Binding-site contacts:
Ligand atom C03 contacts residue ASP45 of chain 4.A at 3.5 Å.
Ligand atom C05 contacts residue ALA162 of chain 4.A at 3.6 Å (hydrophobic).
Ligand atom N10 contacts residue PHE74 of chain 4.A at 4.2 Å.
Ligand atom C13 contacts residue SER158 of chain 4.A at 4.2 Å.
Ligand atom N14 contacts residue ASN122 of chain 4.A at 3.1 Å (h-bond).
Ligand atom C11 contacts residue PHE74 of chain 4.A at 3.3 Å (hydrophobic).
Ligand atom N04 contacts residue ASN122 of chain 4.A at 2.9 Å (h-bond).
Ligand atom C03 contacts residue ASN122 of chain 4.A at 3.6 Å.
Ligand atom N04 contacts residue ALA162 of chain 4.A at 4.2 Å.
Ligand atom N07 contacts residue ASP45 of chain 4.A at 4.0 Å.
Ligand atom C01 contacts residue ASP45 of chain 4.A at 3.7 Å.
Ligand atom C01 contacts residue LEU49 of chain 4.A at 3.5 Å (hydrophobic).
Ligand atom C13 contacts residue ASN122 of chain 4.A at 4.1 Å.
Ligand atom C06 contacts residue ALA162 of chain 4.A at 4.0 Å (hydrophobic).
Ligand atom C02 contacts residue ASN122 of chain 4.A at 3.9 Å.
Ligand atom N14 contacts residue TYR75 of chain 4.A at 3.7 Å.
Ligand atom N14 contacts residue GLY159 of chain 4.A at 4.3 Å.
Ligand atom C01 contacts residue GLY46 of chain 4.A at 3.4 Å.
Ligand atom N04 contacts residue ASP45 of chain 4.A at 3.8 Å.
Ligand atom C05 contacts residue ASN122 of chain 4.A at 3.9 Å.
Ligand atom C13 contacts residue PHE74 of chain 4.A at 4.2 Å (hydrophobic).
Ligand atom N10 contacts residue ALA162 of chain 4.A at 4.3 Å.
Ligand atom N12 contacts residue THR161 of chain 4.A at 2.7 Å (h-bond).
Ligand atom C11 contacts residue THR161 of chain 4.A at 3.2 Å.
Ligand atom N04 contacts residue TYR75 of chain 4.A at 4.1 Å.
Ligand atom N12 contacts residue ALA162 of chain 4.A at 3.7 Å.
Ligand atom N14 contacts residue THR161 of chain 4.A at 3.6 Å (h-bond).
Ligand atom N14 contacts residue SER158 of chain 4.A at 3.1 Å (h-bond).
Ligand atom C02 contacts residue LEU49 of chain 4.A at 3.8 Å (hydrophobic).
Ligand atom C02 contacts residue ASP45 of chain 4.A at 3.6 Å.
Ligand atom C02 contacts residue GLY46 of chain 4.A at 4.0 Å.
Ligand atom N14 contacts residue PHE74 of chain 4.A at 4.3 Å.
Ligand atom C06 contacts residue ASP45 of chain 4.A at 3.8 Å.
Ligand atom C13 contacts residue ALA162 of chain 4.A at 3.5 Å (hydrophobic).
Ligand atom C11 contacts residue ALA162 of chain 4.A at 4.0 Å (hydrophobic).
Ligand atom C05 contacts residue ASP45 of chain 4.A at 3.9 Å.
Ligand atom N14 contacts residue ALA162 of chain 4.A at 3.9 Å.
Ligand atom N12 contacts residue PHE74 of chain 4.A at 3.3 Å.
Ligand atom C13 contacts residue THR161 of chain 4.A at 3.6 Å.
Ligand atom N10 contacts residue THR161 of chain 4.A at 4.1 Å.

This small molecule binds to this protein.
Small molecule (SMILES): C#Cc1nc2c(N)ncnc2n1CC

Sequence of chain 4.A:
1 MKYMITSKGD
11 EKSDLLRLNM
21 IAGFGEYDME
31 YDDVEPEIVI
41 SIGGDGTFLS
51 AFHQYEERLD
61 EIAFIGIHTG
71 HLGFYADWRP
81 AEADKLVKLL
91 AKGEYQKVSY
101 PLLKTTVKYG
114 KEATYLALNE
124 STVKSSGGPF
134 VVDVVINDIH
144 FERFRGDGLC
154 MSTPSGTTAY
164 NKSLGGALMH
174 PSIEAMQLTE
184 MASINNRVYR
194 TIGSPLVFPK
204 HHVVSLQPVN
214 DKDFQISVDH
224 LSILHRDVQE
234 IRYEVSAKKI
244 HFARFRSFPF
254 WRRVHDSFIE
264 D